A small-molecule ligand and the protein it binds are described below.
Small molecule (SMILES): CC(=O)N[C@@H]1[C@@H](O)[C@H](O)[C@@H](CO)O[C@H]1O

Binding-site contacts:
Ligand atom C3 contacts residue ASN279 of chain 1.A at 3.8 Å.
Ligand atom C1 contacts residue ASN279 of chain 1.A at 1.4 Å.
Ligand atom N2 contacts residue ASN279 of chain 1.A at 2.7 Å (h-bond).
Ligand atom O5 contacts residue GLU278 of chain 1.A at 4.2 Å.
Ligand atom C2 contacts residue ASN279 of chain 1.A at 2.5 Å.
Ligand atom C7 contacts residue ASN279 of chain 1.A at 3.1 Å.
Ligand atom C1 contacts residue GLU278 of chain 1.A at 3.5 Å.
Ligand atom O6 contacts residue ASN279 of chain 1.A at 4.5 Å.
Ligand atom O7 contacts residue ASN279 of chain 1.A at 3.5 Å (h-bond).
Ligand atom C8 contacts residue ASN279 of chain 1.A at 3.4 Å.
Ligand atom O7 contacts residue ASN277 of chain 1.A at 3.8 Å.
Ligand atom O5 contacts residue ASN279 of chain 1.A at 2.4 Å (h-bond).
Ligand atom C5 contacts residue ASN279 of chain 1.A at 3.7 Å.
Ligand atom C4 contacts residue ASN279 of chain 1.A at 4.2 Å.

Sequence of chain 1.A:
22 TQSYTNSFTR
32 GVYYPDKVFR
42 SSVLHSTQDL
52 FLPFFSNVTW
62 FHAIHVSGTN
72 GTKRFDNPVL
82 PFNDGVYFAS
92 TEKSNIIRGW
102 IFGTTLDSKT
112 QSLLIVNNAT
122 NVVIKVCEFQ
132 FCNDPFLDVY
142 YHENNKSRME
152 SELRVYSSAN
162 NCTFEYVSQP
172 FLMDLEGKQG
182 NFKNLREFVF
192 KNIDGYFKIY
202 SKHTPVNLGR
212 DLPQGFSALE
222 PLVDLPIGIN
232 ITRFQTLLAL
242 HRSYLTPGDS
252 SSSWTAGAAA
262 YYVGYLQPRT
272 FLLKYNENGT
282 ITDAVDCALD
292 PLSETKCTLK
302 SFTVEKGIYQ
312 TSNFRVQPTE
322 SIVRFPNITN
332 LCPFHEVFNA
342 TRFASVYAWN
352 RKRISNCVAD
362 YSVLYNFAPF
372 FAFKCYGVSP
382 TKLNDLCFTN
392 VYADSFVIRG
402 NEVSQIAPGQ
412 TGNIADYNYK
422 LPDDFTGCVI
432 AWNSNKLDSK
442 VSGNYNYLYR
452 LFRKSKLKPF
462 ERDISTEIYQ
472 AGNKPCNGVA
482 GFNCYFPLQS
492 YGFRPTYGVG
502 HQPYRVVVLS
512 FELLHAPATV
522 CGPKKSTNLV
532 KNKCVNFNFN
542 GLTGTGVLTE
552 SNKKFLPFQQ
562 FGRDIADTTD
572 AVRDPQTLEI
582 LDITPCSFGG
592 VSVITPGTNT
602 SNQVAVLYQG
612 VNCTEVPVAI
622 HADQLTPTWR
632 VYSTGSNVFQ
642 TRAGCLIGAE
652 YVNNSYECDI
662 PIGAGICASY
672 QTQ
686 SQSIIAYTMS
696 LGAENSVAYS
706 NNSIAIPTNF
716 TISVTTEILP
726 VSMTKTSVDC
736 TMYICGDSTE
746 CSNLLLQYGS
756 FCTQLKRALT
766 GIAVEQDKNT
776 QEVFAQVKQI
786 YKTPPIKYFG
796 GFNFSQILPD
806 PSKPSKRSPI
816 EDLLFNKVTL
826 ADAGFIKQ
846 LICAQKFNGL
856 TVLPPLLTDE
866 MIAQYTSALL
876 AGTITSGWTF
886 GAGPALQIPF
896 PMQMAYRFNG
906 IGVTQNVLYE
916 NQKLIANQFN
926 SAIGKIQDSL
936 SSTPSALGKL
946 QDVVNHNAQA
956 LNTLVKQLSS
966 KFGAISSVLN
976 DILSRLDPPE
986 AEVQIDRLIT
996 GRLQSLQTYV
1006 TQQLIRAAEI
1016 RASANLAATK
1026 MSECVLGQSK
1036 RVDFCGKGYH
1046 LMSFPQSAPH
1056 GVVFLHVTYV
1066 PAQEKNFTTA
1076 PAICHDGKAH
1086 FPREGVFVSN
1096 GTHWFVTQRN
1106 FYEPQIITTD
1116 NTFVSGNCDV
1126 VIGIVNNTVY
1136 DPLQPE